Binding-site contacts:
Ligand atom O7 contacts residue LEU122 of chain 1.C at 3.2 Å.
Ligand atom C1 contacts residue ASN125 of chain 1.C at 1.4 Å.
Ligand atom C7 contacts residue ASN125 of chain 1.C at 3.3 Å.
Ligand atom C3 contacts residue ASN125 of chain 1.C at 3.8 Å.
Ligand atom N2 contacts residue ASN125 of chain 1.C at 2.9 Å (h-bond).
Ligand atom O7 contacts residue ASN125 of chain 1.C at 3.4 Å (h-bond).
Ligand atom C7 contacts residue LEU122 of chain 1.C at 4.0 Å (hydrophobic).
Ligand atom C8 contacts residue LEU122 of chain 1.C at 4.1 Å (hydrophobic).
Ligand atom O5 contacts residue LEU129 of chain 1.C at 4.5 Å.
Ligand atom C4 contacts residue ASN125 of chain 1.C at 4.2 Å.
Ligand atom C8 contacts residue ASN125 of chain 1.C at 4.0 Å.
Ligand atom C5 contacts residue ASN125 of chain 1.C at 3.7 Å.
Ligand atom O5 contacts residue ASN125 of chain 1.C at 2.4 Å (h-bond).
Ligand atom C2 contacts residue ASN125 of chain 1.C at 2.5 Å.

Sequence of chain 1.C:
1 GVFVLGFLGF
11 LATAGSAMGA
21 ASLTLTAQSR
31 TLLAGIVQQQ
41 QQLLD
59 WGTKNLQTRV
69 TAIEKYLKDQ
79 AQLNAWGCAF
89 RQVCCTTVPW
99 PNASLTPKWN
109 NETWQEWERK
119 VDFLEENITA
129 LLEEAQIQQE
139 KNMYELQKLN

This small molecule binds to this protein.
Small molecule (SMILES): CC(=O)N[C@H]1[C@H](O[C@H]2[C@H](O)[C@@H](NC(C)=O)CO[C@@H]2CO)O[C@H](CO)[C@@H](O[C@@H]2O[C@H](CO)[C@@H](O)[C@H](O)[C@@H]2O)[C@@H]1O